A small-molecule ligand and the protein it binds are described below.
Small molecule (SMILES): O=c1cc[nH]c(=O)[nH]1

Sequence of chain 1.C:
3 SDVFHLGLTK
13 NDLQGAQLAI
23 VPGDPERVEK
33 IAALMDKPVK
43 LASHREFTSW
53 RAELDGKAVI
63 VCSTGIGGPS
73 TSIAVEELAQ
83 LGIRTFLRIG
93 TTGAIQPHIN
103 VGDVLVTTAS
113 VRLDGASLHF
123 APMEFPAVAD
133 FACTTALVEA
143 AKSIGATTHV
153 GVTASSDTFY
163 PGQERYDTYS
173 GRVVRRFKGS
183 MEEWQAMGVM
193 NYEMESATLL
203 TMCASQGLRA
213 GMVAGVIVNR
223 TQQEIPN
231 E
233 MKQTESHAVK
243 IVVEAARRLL

Binding-site contacts:
Ligand atom C2 contacts residue GLU195 of chain 1.C at 4.1 Å.
Ligand atom C6 contacts residue THR93 of chain 1.C at 3.5 Å.
Ligand atom N1 contacts residue TYR194 of chain 1.C at 4.3 Å.
Ligand atom C4 contacts residue THR94 of chain 1.C at 4.1 Å.
Ligand atom C4 contacts residue ARG167 of chain 1.C at 3.9 Å.
Ligand atom N1 contacts residue PHE161 of chain 1.C at 3.8 Å.
Ligand atom O4 contacts residue PHE161 of chain 1.C at 4.2 Å.
Ligand atom N3 contacts residue PHE161 of chain 1.C at 3.5 Å.
Ligand atom N3 contacts residue TYR194 of chain 1.C at 3.8 Å.
Ligand atom C2 contacts residue TYR194 of chain 1.C at 3.8 Å (hydrophobic).
Ligand atom C4 contacts residue GLN165 of chain 1.C at 3.7 Å.
Ligand atom C6 contacts residue ILE219 of chain 1.C at 3.9 Å (hydrophobic).
Ligand atom C4 contacts residue VAL220 of chain 1.C at 4.3 Å (hydrophobic).
Ligand atom O4 contacts residue GLY95 of chain 1.C at 3.5 Å.
Ligand atom C6 contacts residue THR94 of chain 1.C at 3.7 Å.
Ligand atom C5 contacts residue VAL220 of chain 1.C at 4.2 Å (hydrophobic).
Ligand atom C5 contacts residue PHE161 of chain 1.C at 4.0 Å (hydrophobic).
Ligand atom N3 contacts residue GLN165 of chain 1.C at 2.9 Å (h-bond).
Ligand atom O2 contacts residue MET196 of chain 1.C at 3.5 Å.
Ligand atom O2 contacts residue TYR194 of chain 1.C at 3.9 Å.
Ligand atom N3 contacts residue GLY95 of chain 1.C at 4.0 Å.
Ligand atom N1 contacts residue THR94 of chain 1.C at 4.1 Å.
Ligand atom C6 contacts residue PHE161 of chain 1.C at 4.0 Å (hydrophobic).
Ligand atom C2 contacts residue GLN165 of chain 1.C at 3.5 Å.
Ligand atom O4 contacts residue GLN165 of chain 1.C at 3.7 Å.
Ligand atom C5 contacts residue THR94 of chain 1.C at 3.6 Å.
Ligand atom C5 contacts residue ILE219 of chain 1.C at 3.9 Å (hydrophobic).
Ligand atom C6 contacts residue GLY95 of chain 1.C at 4.0 Å.
Ligand atom C5 contacts residue GLY95 of chain 1.C at 3.4 Å.
Ligand atom O2 contacts residue PHE161 of chain 1.C at 4.0 Å.
Ligand atom C4 contacts residue GLY95 of chain 1.C at 3.5 Å.
Ligand atom N1 contacts residue THR93 of chain 1.C at 3.5 Å (h-bond).
Ligand atom C4 contacts residue PHE161 of chain 1.C at 3.7 Å (hydrophobic).
Ligand atom O2 contacts residue GLU195 of chain 1.C at 3.4 Å.
Ligand atom C2 contacts residue PHE161 of chain 1.C at 3.6 Å (hydrophobic).
Ligand atom O4 contacts residue ARG167 of chain 1.C at 3.0 Å (salt-bridge).
Ligand atom C4 contacts residue TYR194 of chain 1.C at 4.4 Å (hydrophobic).
Ligand atom N3 contacts residue ARG167 of chain 1.C at 4.4 Å.
Ligand atom O4 contacts residue VAL220 of chain 1.C at 3.5 Å.
Ligand atom O2 contacts residue GLN165 of chain 1.C at 2.8 Å (h-bond).